Binding-site contacts:
Ligand atom O4 contacts residue HIS180 of chain 2.A at 3.5 Å (h-bond).
Ligand atom C8 contacts residue TRP161 of chain 2.A at 3.8 Å (hydrophobic).
Ligand atom C33 contacts residue LEU184 of chain 2.A at 3.6 Å (hydrophobic).
Ligand atom O3 contacts residue HIS270 of chain 2.A at 2.9 Å (h-bond).
Ligand atom C18 contacts residue VAL109 of chain 2.A at 3.6 Å (hydrophobic).
Ligand atom C1 contacts residue SER150 of chain 2.A at 3.9 Å.
Ligand atom O2 contacts residue SER150 of chain 2.A at 3.5 Å.
Ligand atom C19 contacts residue LEU108 of chain 2.A at 3.8 Å (hydrophobic).
Ligand atom C3 contacts residue SER153 of chain 2.A at 3.7 Å.
Ligand atom C19 contacts residue ILE146 of chain 2.A at 3.8 Å (hydrophobic).
Ligand atom C32 contacts residue LEU185 of chain 2.A at 3.7 Å (hydrophobic).
Ligand atom C11 contacts residue LEU105 of chain 2.A at 3.6 Å (hydrophobic).
Ligand atom O1 contacts residue ARG149 of chain 2.A at 2.9 Å.
Ligand atom O1 contacts residue SER112 of chain 2.A at 3.0 Å (h-bond).
Ligand atom C25 contacts residue HIS270 of chain 2.A at 3.9 Å.
Ligand atom O3 contacts residue HIS180 of chain 2.A at 3.1 Å (h-bond).
Ligand atom C19 contacts residue SER112 of chain 2.A at 3.4 Å.
Ligand atom C17 contacts residue LEU188 of chain 2.A at 3.8 Å (hydrophobic).
Ligand atom C12 contacts residue VAL175 of chain 2.A at 3.6 Å (hydrophobic).
Ligand atom C6 contacts residue TRP161 of chain 2.A at 3.6 Å (hydrophobic).
Ligand atom C9 contacts residue TRP161 of chain 2.A at 3.7 Å (hydrophobic).
Ligand atom C23 contacts residue HIS180 of chain 2.A at 3.9 Å.
Ligand atom C32 contacts residue LEU184 of chain 2.A at 3.4 Å (hydrophobic).
Ligand atom C28 contacts residue HIS180 of chain 2.A at 3.9 Å.
Ligand atom C4 contacts residue SER153 of chain 2.A at 3.7 Å.
Ligand atom O2 contacts residue SER153 of chain 2.A at 2.8 Å (h-bond).
Ligand atom C33 contacts residue LEU266 of chain 2.A at 3.6 Å (hydrophobic).
Ligand atom C24 contacts residue VAL109 of chain 2.A at 3.9 Å (hydrophobic).
Ligand atom O4 contacts residue LEU184 of chain 2.A at 3.9 Å.
Ligand atom C28 contacts residue HIS270 of chain 2.A at 3.4 Å.
Ligand atom C4 contacts residue CYS163 of chain 2.A at 3.6 Å (hydrophobic).
Ligand atom C10 contacts residue SER150 of chain 2.A at 3.9 Å.
Ligand atom C5 contacts residue SER150 of chain 2.A at 3.7 Å.
Ligand atom C7 contacts residue SER150 of chain 2.A at 3.5 Å.
Ligand atom C3 contacts residue TYR26 of chain 2.A at 3.9 Å (hydrophobic).
Ligand atom C29 contacts residue MET147 of chain 2.A at 3.7 Å (hydrophobic).
Ligand atom C32 contacts residue LEU188 of chain 2.A at 3.8 Å (hydrophobic).
Ligand atom C7 contacts residue TRP161 of chain 2.A at 3.8 Å (hydrophobic).
Ligand atom C6 contacts residue SER150 of chain 2.A at 3.6 Å.
Ligand atom O2 contacts residue TYR22 of chain 2.A at 3.0 Å (h-bond).

Sequence of chain 2.A:
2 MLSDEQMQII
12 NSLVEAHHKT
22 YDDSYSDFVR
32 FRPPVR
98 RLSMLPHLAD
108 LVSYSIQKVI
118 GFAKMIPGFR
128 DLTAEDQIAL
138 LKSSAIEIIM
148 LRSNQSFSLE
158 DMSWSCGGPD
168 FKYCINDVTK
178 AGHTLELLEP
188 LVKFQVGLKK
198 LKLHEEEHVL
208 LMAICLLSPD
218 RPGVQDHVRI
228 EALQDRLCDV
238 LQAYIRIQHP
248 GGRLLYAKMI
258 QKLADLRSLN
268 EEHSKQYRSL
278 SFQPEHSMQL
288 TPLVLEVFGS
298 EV

A protein and the small-molecule ligand that binds it are described below.
Small molecule (SMILES): C=C1/C(=C\C=C2/CCC[C@]3(C)[C@@H](C(CCCC(C)(C)O)CCCC(C)(C)O)CC[C@@H]23)C[C@@H](O)C[C@@H]1O